Sequence of chain 1.B:
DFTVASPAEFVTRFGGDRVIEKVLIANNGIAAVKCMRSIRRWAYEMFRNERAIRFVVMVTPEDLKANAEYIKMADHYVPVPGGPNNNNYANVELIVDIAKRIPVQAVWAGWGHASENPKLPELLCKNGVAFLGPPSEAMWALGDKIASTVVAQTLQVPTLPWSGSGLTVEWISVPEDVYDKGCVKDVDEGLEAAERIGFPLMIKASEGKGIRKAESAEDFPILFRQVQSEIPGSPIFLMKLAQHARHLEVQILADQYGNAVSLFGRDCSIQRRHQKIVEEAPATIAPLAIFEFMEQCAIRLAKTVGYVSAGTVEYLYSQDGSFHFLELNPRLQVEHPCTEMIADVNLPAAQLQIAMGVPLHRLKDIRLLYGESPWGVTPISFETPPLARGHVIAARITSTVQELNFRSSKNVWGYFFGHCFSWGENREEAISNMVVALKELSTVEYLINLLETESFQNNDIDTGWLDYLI

A small-molecule ligand and the protein it binds are described below.
Small molecule (SMILES): COc1ccccc1[C@H](Cn1c(=O)n(C(C)(C)C(N)=O)c(=O)c2c(C)c(-c3ncco3)sc21)OC1CCOCC1

Binding-site contacts:
Ligand atom OAU contacts residue TRP461 of chain 1.B at 3.7 Å.
Ligand atom CBA contacts residue LYS54 of chain 1.B at 3.7 Å.
Ligand atom OAX contacts residue PHE484 of chain 1.B at 3.8 Å.
Ligand atom CBH contacts residue TRP461 of chain 1.B at 3.4 Å (hydrophobic).
Ligand atom NBL contacts residue TRP461 of chain 1.B at 3.6 Å.
Ligand atom CAN contacts residue MET374 of chain 1.B at 3.9 Å (hydrophobic).
Ligand atom SAY contacts residue PRO370 of chain 1.B at 3.7 Å.
Ligand atom CBE contacts residue TRP461 of chain 1.B at 3.6 Å (hydrophobic).
Ligand atom CAS contacts residue TRP461 of chain 1.B at 3.9 Å (hydrophobic).
Ligand atom CBI contacts residue TRP461 of chain 1.B at 3.5 Å (hydrophobic).
Ligand atom CAZ contacts residue ARG61 of chain 1.B at 3.7 Å.
Ligand atom NAT contacts residue ILE50 of chain 1.B at 3.3 Å.
Ligand atom CAD contacts residue TRP461 of chain 1.B at 3.3 Å (hydrophobic).
Ligand atom CBF contacts residue TRP461 of chain 1.B at 3.8 Å (hydrophobic).
Ligand atom CAJ contacts residue MET374 of chain 1.B at 3.6 Å (hydrophobic).
Ligand atom OAG contacts residue ARG57 of chain 1.B at 3.0 Å (salt-bridge).
Ligand atom OAX contacts residue PRO370 of chain 1.B at 3.3 Å.
Ligand atom CAL contacts residue VAL367 of chain 1.B at 3.3 Å (hydrophobic).
Ligand atom CAI contacts residue SER485 of chain 1.B at 3.8 Å.
Ligand atom NAT contacts residue LYS54 of chain 1.B at 3.5 Å.
Ligand atom SAY contacts residue PHE484 of chain 1.B at 3.8 Å.
Ligand atom CBE contacts residue LYS54 of chain 1.B at 3.8 Å.
Ligand atom OAV contacts residue ARG61 of chain 1.B at 3.7 Å.
Ligand atom CAA contacts residue ASN459 of chain 1.B at 3.8 Å.
Ligand atom CAK contacts residue ILE50 of chain 1.B at 3.5 Å (hydrophobic).
Ligand atom CAK contacts residue LYS54 of chain 1.B at 3.8 Å.
Ligand atom CAO contacts residue ARG61 of chain 1.B at 3.6 Å.
Ligand atom CAI contacts residue VAL428 of chain 1.B at 3.8 Å (hydrophobic).
Ligand atom CAI contacts residue PHE484 of chain 1.B at 3.8 Å (hydrophobic).
Ligand atom NAE contacts residue ARG57 of chain 1.B at 3.2 Å (salt-bridge).
Ligand atom CBA contacts residue TRP461 of chain 1.B at 3.5 Å (hydrophobic).
Ligand atom SAY contacts residue TRP461 of chain 1.B at 3.5 Å.
Ligand atom OAF contacts residue ARG61 of chain 1.B at 2.7 Å (salt-bridge).
Ligand atom OAX contacts residue VAL367 of chain 1.B at 3.8 Å.
Ligand atom CBC contacts residue LYS54 of chain 1.B at 3.8 Å.
Ligand atom OAW contacts residue PRO370 of chain 1.B at 3.8 Å.
Ligand atom CBB contacts residue PHE484 of chain 1.B at 3.7 Å (hydrophobic).
Ligand atom CAB contacts residue LYS54 of chain 1.B at 3.5 Å.
Ligand atom CAM contacts residue PHE484 of chain 1.B at 3.4 Å (hydrophobic).
Ligand atom CAR contacts residue GLU373 of chain 1.B at 3.6 Å.